A protein and the small-molecule ligand that binds it are described below.
Small molecule (SMILES): CC(=O)N[C@H]1[C@H](O[C@H]2[C@H](O)[C@@H](NC(C)=O)CO[C@@H]2CO)O[C@H](CO)[C@@H](O[C@@H]2O[C@H](CO[C@H]3O[C@H](CO)[C@@H](O)[C@H](O[C@H]4O[C@H](CO)[C@@H](O)[C@H](O)[C@@H]4O)[C@@H]3O)[C@@H](O)[C@H](O[C@H]3O[C@H](CO)[C@@H](O)[C@H](O)[C@@H]3O[C@H]3O[C@H](CO)[C@@H](O)[C@H](O)[C@@H]3O)[C@@H]2O)[C@@H]1O

Sequence of chain 1.C:
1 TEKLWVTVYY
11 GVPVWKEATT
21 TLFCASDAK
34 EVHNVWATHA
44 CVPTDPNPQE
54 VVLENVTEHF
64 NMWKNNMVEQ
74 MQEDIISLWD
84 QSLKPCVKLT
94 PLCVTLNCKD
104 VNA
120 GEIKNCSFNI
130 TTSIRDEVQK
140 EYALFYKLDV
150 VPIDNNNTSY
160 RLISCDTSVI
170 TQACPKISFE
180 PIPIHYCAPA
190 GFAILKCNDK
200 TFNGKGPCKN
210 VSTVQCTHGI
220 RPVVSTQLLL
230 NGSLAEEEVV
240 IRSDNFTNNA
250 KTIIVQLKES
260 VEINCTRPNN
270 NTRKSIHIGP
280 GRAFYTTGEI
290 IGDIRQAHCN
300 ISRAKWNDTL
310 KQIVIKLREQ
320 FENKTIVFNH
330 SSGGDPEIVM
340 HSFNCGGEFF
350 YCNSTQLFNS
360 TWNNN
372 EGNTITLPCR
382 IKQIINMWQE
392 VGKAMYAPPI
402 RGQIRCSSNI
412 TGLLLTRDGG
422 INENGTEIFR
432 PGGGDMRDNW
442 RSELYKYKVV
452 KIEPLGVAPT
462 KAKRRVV

Binding-site contacts:
Ligand atom O4 contacts residue SER408 of chain 1.C at 3.7 Å.
Ligand atom N2 contacts residue SER409 of chain 1.C at 3.8 Å.
Ligand atom C5 contacts residue ASN230 of chain 1.C at 3.5 Å.
Ligand atom C6 contacts residue ARG402 of chain 1.C at 3.9 Å.
Ligand atom C2 contacts residue ASN230 of chain 1.C at 2.5 Å.
Ligand atom C4 contacts residue ASN230 of chain 1.C at 4.2 Å.
Ligand atom C8 contacts residue ASN343 of chain 1.C at 3.2 Å.
Ligand atom C1 contacts residue SER408 of chain 1.C at 4.4 Å.
Ligand atom O7 contacts residue VAL222 of chain 1.C at 4.3 Å.
Ligand atom C7 contacts residue ASN230 of chain 1.C at 3.9 Å.
Ligand atom O4 contacts residue ARG402 of chain 1.C at 3.9 Å.
Ligand atom O6 contacts residue GLU179 of chain 1.C at 4.2 Å.
Ligand atom C5 contacts residue SER408 of chain 1.C at 3.6 Å.
Ligand atom O5 contacts residue ASN230 of chain 1.C at 2.2 Å (h-bond).
Ligand atom C6 contacts residue GLY345 of chain 1.C at 4.1 Å.
Ligand atom O7 contacts residue SER408 of chain 1.C at 4.2 Å.
Ligand atom C7 contacts residue VAL222 of chain 1.C at 4.2 Å (hydrophobic).
Ligand atom N2 contacts residue ASN343 of chain 1.C at 4.2 Å.
Ligand atom O7 contacts residue ASN343 of chain 1.C at 3.6 Å.
Ligand atom C3 contacts residue SER408 of chain 1.C at 4.2 Å.
Ligand atom O7 contacts residue PRO180 of chain 1.C at 3.7 Å.
Ligand atom C8 contacts residue LEU229 of chain 1.C at 3.8 Å (hydrophobic).
Ligand atom O6 contacts residue ARG220 of chain 1.C at 4.4 Å.
Ligand atom C3 contacts residue ASN230 of chain 1.C at 3.8 Å.
Ligand atom C4 contacts residue SER408 of chain 1.C at 4.0 Å.
Ligand atom C5 contacts residue ILE401 of chain 1.C at 4.3 Å (hydrophobic).
Ligand atom C8 contacts residue PHE342 of chain 1.C at 4.0 Å (hydrophobic).
Ligand atom O4 contacts residue ILE401 of chain 1.C at 3.4 Å.
Ligand atom C7 contacts residue ASN343 of chain 1.C at 3.5 Å.
Ligand atom C6 contacts residue SER177 of chain 1.C at 3.9 Å.
Ligand atom C1 contacts residue SER409 of chain 1.C at 3.5 Å.
Ligand atom N2 contacts residue ASN230 of chain 1.C at 3.1 Å (h-bond).
Ligand atom C6 contacts residue ILE401 of chain 1.C at 3.6 Å (hydrophobic).
Ligand atom C8 contacts residue VAL222 of chain 1.C at 3.4 Å (hydrophobic).
Ligand atom O6 contacts residue GLY345 of chain 1.C at 4.0 Å.
Ligand atom C1 contacts residue ASN230 of chain 1.C at 1.4 Å.
Ligand atom O6 contacts residue ARG402 of chain 1.C at 2.9 Å (salt-bridge).
Ligand atom C2 contacts residue SER409 of chain 1.C at 4.1 Å.
Ligand atom O6 contacts residue ILE401 of chain 1.C at 2.4 Å.
Ligand atom O6 contacts residue SER177 of chain 1.C at 4.2 Å.